This protein binds this small molecule.
Small molecule (SMILES): CCCCCCCCCCO[C@@H]1O[C@H](CO)[C@@H](O[C@H]2O[C@H](CO)[C@@H](O)[C@H](O)[C@H]2O)[C@H](O)[C@H]1O

Binding-site contacts:
Ligand atom C7 contacts residue TRP19 of chain 1.D at 4.1 Å (hydrophobic).
Ligand atom O3 contacts residue TRP19 of chain 1.D at 3.5 Å (h-bond).
Ligand atom O4 contacts residue TRP19 of chain 1.D at 4.4 Å.
Ligand atom C5 contacts residue TRP19 of chain 1.D at 4.4 Å (hydrophobic).
Ligand atom O2 contacts residue TRP19 of chain 1.D at 4.5 Å.

Sequence of chain 1.D:
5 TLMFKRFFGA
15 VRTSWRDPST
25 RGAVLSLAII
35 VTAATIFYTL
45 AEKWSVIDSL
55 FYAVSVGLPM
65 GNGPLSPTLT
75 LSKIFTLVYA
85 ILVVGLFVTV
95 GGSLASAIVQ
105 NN